The small molecule below binds the protein below.
Small molecule (SMILES): CC(=O)N[C@H]1[C@H](O[C@H]2[C@H](O)[C@@H](NC(C)=O)CO[C@@H]2CO)O[C@H](CO)[C@@H](O[C@@H]2O[C@H](CO)[C@@H](O)[C@H](O)[C@@H]2O)[C@@H]1O

Binding-site contacts:
Ligand atom C2 contacts residue ALA304 of chain 2.C at 4.5 Å (hydrophobic).
Ligand atom C2 contacts residue ASN307 of chain 2.C at 2.2 Å.
Ligand atom C8 contacts residue ALA304 of chain 2.C at 3.6 Å (hydrophobic).
Ligand atom N2 contacts residue ALA304 of chain 2.C at 4.2 Å.
Ligand atom C7 contacts residue ALA304 of chain 2.C at 4.2 Å (hydrophobic).
Ligand atom C3 contacts residue ASN307 of chain 2.C at 3.6 Å.
Ligand atom O5 contacts residue ASN307 of chain 2.C at 2.5 Å (h-bond).
Ligand atom C1 contacts residue ASN307 of chain 2.C at 1.4 Å.
Ligand atom C8 contacts residue LYS303 of chain 2.C at 3.5 Å.
Ligand atom C5 contacts residue ASN307 of chain 2.C at 3.7 Å.
Ligand atom C8 contacts residue ASN307 of chain 2.C at 4.5 Å.
Ligand atom C7 contacts residue ASN307 of chain 2.C at 3.9 Å.
Ligand atom C8 contacts residue ASN378 of chain 2.C at 4.1 Å.
Ligand atom C4 contacts residue ASN307 of chain 2.C at 4.2 Å.
Ligand atom N2 contacts residue LYS303 of chain 2.C at 4.5 Å.
Ligand atom O5 contacts residue GLU308 of chain 2.C at 4.1 Å.
Ligand atom N2 contacts residue ASN307 of chain 2.C at 2.6 Å (h-bond).

Sequence of chain 2.C:
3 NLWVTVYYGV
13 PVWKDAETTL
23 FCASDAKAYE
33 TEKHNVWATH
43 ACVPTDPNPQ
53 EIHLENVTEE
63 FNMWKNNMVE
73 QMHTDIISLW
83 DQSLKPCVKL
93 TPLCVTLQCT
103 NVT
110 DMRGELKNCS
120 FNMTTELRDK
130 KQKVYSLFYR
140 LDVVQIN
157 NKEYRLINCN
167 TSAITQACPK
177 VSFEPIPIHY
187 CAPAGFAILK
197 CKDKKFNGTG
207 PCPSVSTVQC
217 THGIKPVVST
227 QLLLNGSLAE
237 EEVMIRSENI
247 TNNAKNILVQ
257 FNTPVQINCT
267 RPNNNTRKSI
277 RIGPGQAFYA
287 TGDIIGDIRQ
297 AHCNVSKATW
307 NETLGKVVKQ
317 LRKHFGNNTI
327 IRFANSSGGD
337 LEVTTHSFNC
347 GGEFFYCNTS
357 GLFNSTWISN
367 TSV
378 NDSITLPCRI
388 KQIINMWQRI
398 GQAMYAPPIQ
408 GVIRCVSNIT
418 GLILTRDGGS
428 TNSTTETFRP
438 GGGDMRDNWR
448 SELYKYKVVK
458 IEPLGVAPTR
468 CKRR